Binding-site contacts:
Ligand atom P contacts residue SER17 of chain 3.D at 4.1 Å.
Ligand atom C4' contacts residue ALA40 of chain 3.CA at 4.3 Å (hydrophobic).
Ligand atom C5' contacts residue ASN16 of chain 3.D at 3.7 Å.
Ligand atom O3' contacts residue SER155 of chain 3.CA at 3.5 Å (h-bond).
Ligand atom C1' contacts residue VAL38 of chain 3.G at 3.8 Å (hydrophobic).
Ligand atom C1' contacts residue VAL38 of chain 3.CA at 4.0 Å (hydrophobic).
Ligand atom OP2 contacts residue ARG79 of chain 3.CA at 4.0 Å.
Ligand atom O3' contacts residue THR36 of chain 3.G at 3.4 Å (h-bond).
Ligand atom O2' contacts residue MET76 of chain 3.CA at 4.2 Å.
Ligand atom OP1 contacts residue SER17 of chain 3.D at 3.2 Å (h-bond).
Ligand atom C4' contacts residue THR36 of chain 3.G at 4.2 Å.
Ligand atom O2' contacts residue THR36 of chain 3.G at 3.1 Å (h-bond).
Ligand atom O2' contacts residue ASN16 of chain 3.D at 3.9 Å.
Ligand atom OP2 contacts residue ARG24 of chain 3.D at 4.3 Å.
Ligand atom C4' contacts residue PRO35 of chain 3.G at 4.2 Å (hydrophobic).
Ligand atom O4' contacts residue ASN16 of chain 3.D at 4.1 Å.
Ligand atom P contacts residue SER155 of chain 3.CA at 3.7 Å.
Ligand atom C5' contacts residue SER17 of chain 3.D at 4.0 Å.
Ligand atom P contacts residue ARG79 of chain 3.CA at 4.1 Å.
Ligand atom C5' contacts residue VAL19 of chain 3.D at 3.9 Å (hydrophobic).
Ligand atom C5' contacts residue SER155 of chain 3.CA at 4.4 Å.
Ligand atom C5' contacts residue PRO35 of chain 3.G at 4.2 Å (hydrophobic).
Ligand atom O2' contacts residue TRP37 of chain 3.G at 4.1 Å.
Ligand atom C2 contacts residue VAL38 of chain 3.CA at 3.9 Å (hydrophobic).
Ligand atom C2' contacts residue VAL38 of chain 3.CA at 3.9 Å (hydrophobic).
Ligand atom C4' contacts residue SER17 of chain 3.D at 4.1 Å.
Ligand atom C2' contacts residue THR36 of chain 3.G at 4.2 Å.
Ligand atom C4' contacts residue VAL19 of chain 3.D at 4.0 Å (hydrophobic).
Ligand atom O2' contacts residue ARG39 of chain 3.CA at 4.0 Å.
Ligand atom C3' contacts residue THR36 of chain 3.G at 4.1 Å.
Ligand atom O4' contacts residue VAL38 of chain 3.G at 3.5 Å.
Ligand atom C5' contacts residue ALA40 of chain 3.CA at 3.9 Å (hydrophobic).
Ligand atom C4' contacts residue ASN16 of chain 3.D at 3.4 Å.
Ligand atom O3' contacts residue ALA40 of chain 3.CA at 4.0 Å.
Ligand atom O2' contacts residue VAL38 of chain 3.CA at 3.0 Å (h-bond).
Ligand atom O3' contacts residue SER17 of chain 3.D at 3.6 Å.
Ligand atom OP1 contacts residue ARG79 of chain 3.CA at 3.2 Å (salt-bridge).
Ligand atom OP1 contacts residue THR21 of chain 3.D at 3.2 Å.
Ligand atom OP1 contacts residue SER155 of chain 3.CA at 2.6 Å (h-bond).
Ligand atom N3 contacts residue VAL38 of chain 3.CA at 3.9 Å.

Sequence of chain 3.G:
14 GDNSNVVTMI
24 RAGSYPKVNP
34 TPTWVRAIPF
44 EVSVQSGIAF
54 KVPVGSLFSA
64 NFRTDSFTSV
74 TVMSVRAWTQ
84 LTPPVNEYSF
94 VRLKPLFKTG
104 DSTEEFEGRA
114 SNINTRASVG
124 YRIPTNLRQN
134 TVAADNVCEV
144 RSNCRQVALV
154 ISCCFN

Sequence of chain 3.D:
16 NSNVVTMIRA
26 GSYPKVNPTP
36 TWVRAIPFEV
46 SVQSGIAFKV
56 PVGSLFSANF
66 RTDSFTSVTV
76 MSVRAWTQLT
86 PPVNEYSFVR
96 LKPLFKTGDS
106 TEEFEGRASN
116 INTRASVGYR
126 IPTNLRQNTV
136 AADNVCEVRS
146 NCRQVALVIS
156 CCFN

Sequence of chain 3.CA:
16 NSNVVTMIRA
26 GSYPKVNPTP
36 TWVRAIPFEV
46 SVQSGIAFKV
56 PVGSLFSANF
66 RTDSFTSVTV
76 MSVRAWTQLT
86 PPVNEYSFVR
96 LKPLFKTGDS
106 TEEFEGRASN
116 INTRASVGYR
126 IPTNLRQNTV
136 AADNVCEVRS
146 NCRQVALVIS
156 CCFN

The protein below binds the small molecule below.
Small molecule (SMILES): Nc1ncnc2c1ncn2[C@@H]1O[C@H](CO[P](=O)(O)O[C@H]2[C@@H](O)[C@H](n3cnc4c(N)ncnc43)O[C@@H]2CO[P](=O)(O)O[C@H]2[C@@H](O)[C@H](n3cnc4c(N)ncnc43)O[C@@H]2CO[P](=O)(O)O[C@H]2[C@@H](O)[C@H](n3cnc4c(N)ncnc43)O[C@@H]2CO[P](=O)(O)O[C@H]2[C@@H](O)[C@H](n3cnc4c(N)ncnc43)O[C@@H]2CO[P](=O)(O)O[C@H]2[C@@H](O)[C@H](n3cnc4c(N)ncnc43)O[C@@H]2CO[P](=O)(O)O[C@H]2[C@@H](O)[C@H](n3cnc4c(N)ncnc43)O[C@@H]2COP(=O)=O)[C@@H](O)[C@H]1O